Sequence of chain 1.A:
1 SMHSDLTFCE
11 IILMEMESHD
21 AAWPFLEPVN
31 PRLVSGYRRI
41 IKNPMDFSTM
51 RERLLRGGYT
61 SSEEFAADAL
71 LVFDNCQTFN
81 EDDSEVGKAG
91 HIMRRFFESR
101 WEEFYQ

Binding-site contacts:
Ligand atom CE contacts residue ASN80 of chain 1.A at 3.6 Å.
Ligand atom N contacts residue GLU81 of chain 1.A at 3.0 Å (salt-bridge).
Ligand atom C contacts residue PHE79 of chain 1.A at 3.6 Å (hydrophobic).
Ligand atom CD1 contacts residue THR78 of chain 1.A at 3.5 Å.
Ligand atom OXT contacts residue ARG39 of chain 1.A at 3.0 Å (salt-bridge).
Ligand atom CZ contacts residue ASN80 of chain 1.A at 3.2 Å.
Ligand atom OH contacts residue ASN80 of chain 1.A at 2.9 Å (h-bond).
Ligand atom NE contacts residue THR78 of chain 1.A at 3.2 Å (h-bond).
Ligand atom CA contacts residue PHE79 of chain 1.A at 3.3 Å (hydrophobic).
Ligand atom NE contacts residue ASN80 of chain 1.A at 3.2 Å (h-bond).
Ligand atom N contacts residue PHE79 of chain 1.A at 3.5 Å.
Ligand atom CB contacts residue ILE40 of chain 1.A at 3.8 Å (hydrophobic).
Ligand atom NH2 contacts residue ASN80 of chain 1.A at 3.1 Å (h-bond).
Ligand atom NH1 contacts residue ASP82 of chain 1.A at 3.6 Å (salt-bridge).
Ligand atom CG contacts residue GLU81 of chain 1.A at 3.7 Å.
Ligand atom NH2 contacts residue GLN77 of chain 1.A at 2.8 Å (h-bond).
Ligand atom NZ contacts residue VAL86 of chain 1.A at 3.8 Å.
Ligand atom CZ contacts residue GLN77 of chain 1.A at 3.4 Å.
Ligand atom CG contacts residue ASN80 of chain 1.A at 3.6 Å.
Ligand atom CH3 contacts residue VAL29 of chain 1.A at 3.6 Å (hydrophobic).
Ligand atom CD2 contacts residue SER35 of chain 1.A at 3.3 Å.
Ligand atom NH1 contacts residue GLU81 of chain 1.A at 3.8 Å.
Ligand atom NH2 contacts residue ASP82 of chain 1.A at 3.3 Å (salt-bridge).
Ligand atom CB contacts residue PHE79 of chain 1.A at 3.5 Å (hydrophobic).
Ligand atom C contacts residue PHE79 of chain 1.A at 3.5 Å (hydrophobic).
Ligand atom CH3 contacts residue PRO24 of chain 1.A at 3.5 Å (hydrophobic).
Ligand atom CH3 contacts residue PHE25 of chain 1.A at 3.8 Å (hydrophobic).
Ligand atom CB contacts residue ILE40 of chain 1.A at 3.8 Å (hydrophobic).
Ligand atom NE contacts residue GLN77 of chain 1.A at 3.2 Å (h-bond).
Ligand atom CH contacts residue VAL29 of chain 1.A at 3.9 Å (hydrophobic).
Ligand atom C contacts residue GLU81 of chain 1.A at 3.7 Å.
Ligand atom CD contacts residue THR78 of chain 1.A at 3.4 Å.
Ligand atom OH contacts residue TYR37 of chain 1.A at 3.8 Å.
Ligand atom NZ contacts residue VAL29 of chain 1.A at 3.8 Å.
Ligand atom N contacts residue PHE79 of chain 1.A at 2.9 Å (h-bond).
Ligand atom CG contacts residue PHE79 of chain 1.A at 3.6 Å (hydrophobic).
Ligand atom CA contacts residue GLU81 of chain 1.A at 3.4 Å.
Ligand atom CH contacts residue ASN80 of chain 1.A at 3.9 Å.
Ligand atom CG contacts residue ASN80 of chain 1.A at 3.6 Å.
Ligand atom CH contacts residue VAL86 of chain 1.A at 3.8 Å (hydrophobic).

This small molecule binds to this protein.
Small molecule (SMILES): CC(=O)NCCCC[C@H](NC(=O)[C@H](C)NC(=O)CN)C(=O)N[C@@H](CCCN=C(N)N)C(=O)N[C@@H](CC1=NC=NC1)C(=O)N[C@@H](CCCN=C(N)N)C(=O)N[C@@H](CCCCNC(C)=O)C(=O)N[C@H](C(=O)N[C@@H](CC(C)C)C(=O)O)C(C)C